Sequence of chain 1.A:
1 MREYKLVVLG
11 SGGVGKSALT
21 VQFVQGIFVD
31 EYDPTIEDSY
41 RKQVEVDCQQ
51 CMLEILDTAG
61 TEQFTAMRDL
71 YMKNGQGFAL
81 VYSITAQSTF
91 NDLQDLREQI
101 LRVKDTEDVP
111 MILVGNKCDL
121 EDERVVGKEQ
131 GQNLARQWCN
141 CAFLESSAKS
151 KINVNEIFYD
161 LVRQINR

Binding-site contacts:
Ligand atom O3' contacts residue GLU31 of chain 1.A at 3.6 Å (salt-bridge).
Ligand atom O2' contacts residue VAL29 of chain 1.A at 2.6 Å (h-bond).
Ligand atom C3' contacts residue GLU31 of chain 1.A at 3.5 Å.
Ligand atom O2A contacts residue SER17 of chain 1.A at 3.4 Å (h-bond).
Ligand atom O3A contacts residue GLY15 of chain 1.A at 3.2 Å (h-bond).
Ligand atom O2' contacts residue PHE28 of chain 1.A at 3.5 Å.
Ligand atom O3G contacts residue THR35 of chain 1.A at 2.9 Å (h-bond).
Ligand atom C6 contacts residue ASP119 of chain 1.A at 3.6 Å.
Ligand atom O1G contacts residue GLY60 of chain 1.A at 2.8 Å (h-bond).
Ligand atom O6 contacts residue SER147 of chain 1.A at 3.5 Å.
Ligand atom O1B contacts residue LYS16 of chain 1.A at 2.7 Å (salt-bridge).
Ligand atom O2B contacts residue LYS16 of chain 1.A at 3.5 Å (salt-bridge).
Ligand atom O1B contacts residue VAL14 of chain 1.A at 3.2 Å (h-bond).
Ligand atom O2' contacts residue ASP30 of chain 1.A at 3.1 Å (salt-bridge).
Ligand atom O2B contacts residue SER17 of chain 1.A at 3.0 Å (h-bond).
Ligand atom C8 contacts residue ALA18 of chain 1.A at 3.4 Å (hydrophobic).
Ligand atom O1B contacts residue GLY13 of chain 1.A at 3.6 Å (h-bond).
Ligand atom O3G contacts residue MG1 of chain 1.C at 2.1 Å.
Ligand atom O6 contacts residue LYS117 of chain 1.A at 3.4 Å.
Ligand atom C2' contacts residue VAL29 of chain 1.A at 3.4 Å (hydrophobic).
Ligand atom N3B contacts residue MG1 of chain 1.C at 3.4 Å.
Ligand atom O2A contacts residue GLY15 of chain 1.A at 3.3 Å.
Ligand atom O3' contacts residue ASP30 of chain 1.A at 2.8 Å (salt-bridge).
Ligand atom PB contacts residue MG1 of chain 1.C at 3.3 Å.
Ligand atom O4' contacts residue LYS117 of chain 1.A at 3.0 Å (salt-bridge).
Ligand atom O2G contacts residue PRO34 of chain 1.A at 3.4 Å.
Ligand atom PB contacts residue LYS16 of chain 1.A at 3.6 Å.
Ligand atom O1G contacts residue LYS16 of chain 1.A at 3.1 Å (salt-bridge).
Ligand atom N3B contacts residue GLY13 of chain 1.A at 3.1 Å (h-bond).
Ligand atom N7 contacts residue ASN116 of chain 1.A at 3.2 Å (h-bond).
Ligand atom O6 contacts residue ASP119 of chain 1.A at 3.5 Å (salt-bridge).
Ligand atom C5' contacts residue GLY13 of chain 1.A at 3.5 Å.
Ligand atom O1B contacts residue GLY15 of chain 1.A at 3.0 Å (h-bond).
Ligand atom O6 contacts residue ASN116 of chain 1.A at 3.5 Å (h-bond).
Ligand atom N2 contacts residue ASP119 of chain 1.A at 3.1 Å (salt-bridge).
Ligand atom O6 contacts residue ALA148 of chain 1.A at 3.0 Å (h-bond).
Ligand atom N1 contacts residue ASP119 of chain 1.A at 2.8 Å (salt-bridge).
Ligand atom PG contacts residue MG1 of chain 1.C at 3.3 Å.
Ligand atom O2B contacts residue MG1 of chain 1.C at 2.2 Å.
Ligand atom O2A contacts residue ALA18 of chain 1.A at 2.9 Å (h-bond).

The protein below binds the small molecule below.
Small molecule (SMILES): Nc1nc2c(ncn2[C@@H]2O[C@H](CO[P](=O)(O)O[P](=O)(O)NP(=O)(O)O)[C@@H](O)[C@H]2O)c(=O)[nH]1